This protein binds this small molecule.
Small molecule (SMILES): CCCCCCCCO[C@@H]1O[C@H](CO)[C@H](O)C[C@H]1O[C@@H]1O[C@@H](C)[C@@H](O)[C@@H](O)[C@@H]1O

Sequence of chain 1.A:
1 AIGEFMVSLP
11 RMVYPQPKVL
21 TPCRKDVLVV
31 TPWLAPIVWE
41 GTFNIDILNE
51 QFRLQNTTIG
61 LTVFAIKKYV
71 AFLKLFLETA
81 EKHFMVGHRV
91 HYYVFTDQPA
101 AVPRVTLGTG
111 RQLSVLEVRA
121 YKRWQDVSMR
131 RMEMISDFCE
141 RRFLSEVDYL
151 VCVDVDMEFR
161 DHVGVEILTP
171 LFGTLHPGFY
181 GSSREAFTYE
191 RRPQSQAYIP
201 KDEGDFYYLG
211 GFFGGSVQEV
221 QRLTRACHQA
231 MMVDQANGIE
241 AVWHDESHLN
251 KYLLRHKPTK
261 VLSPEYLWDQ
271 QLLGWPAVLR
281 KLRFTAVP

Binding-site contacts:
Ligand atom C12 contacts residue LEU272 of chain 1.A at 4.0 Å (hydrophobic).
Ligand atom O1 contacts residue HIS176 of chain 1.A at 3.4 Å (h-bond).
Ligand atom O6 contacts residue PHE179 of chain 1.A at 3.4 Å.
Ligand atom C4 contacts residue UPG1 of chain 1.E at 3.6 Å.
Ligand atom O5F contacts residue UPG1 of chain 1.E at 3.9 Å.
Ligand atom O4 contacts residue HIS176 of chain 1.A at 2.8 Å.
Ligand atom C2F contacts residue UPG1 of chain 1.E at 3.6 Å.
Ligand atom C5 contacts residue HIS176 of chain 1.A at 3.9 Å.
Ligand atom C4F contacts residue LEU272 of chain 1.A at 3.8 Å (hydrophobic).
Ligand atom O5 contacts residue HIS176 of chain 1.A at 3.2 Å.
Ligand atom O6 contacts residue TRP243 of chain 1.A at 3.4 Å (h-bond).
Ligand atom C16 contacts residue PHE179 of chain 1.A at 3.8 Å (hydrophobic).
Ligand atom O4 contacts residue GLU246 of chain 1.A at 2.6 Å (salt-bridge).
Ligand atom O6 contacts residue THR188 of chain 1.A at 2.7 Å (h-bond).
Ligand atom O4F contacts residue ASP269 of chain 1.A at 2.6 Å (salt-bridge).
Ligand atom C16 contacts residue GLY178 of chain 1.A at 3.8 Å.
Ligand atom C2 contacts residue UPG1 of chain 1.E at 3.7 Å.
Ligand atom C6 contacts residue PHE179 of chain 1.A at 4.0 Å (hydrophobic).
Ligand atom C11 contacts residue HIS176 of chain 1.A at 4.0 Å.
Ligand atom C1F contacts residue UPG1 of chain 1.E at 3.8 Å.
Ligand atom C3 contacts residue TRP243 of chain 1.A at 3.8 Å (hydrophobic).
Ligand atom C6 contacts residue TRP243 of chain 1.A at 3.5 Å (hydrophobic).
Ligand atom C6F contacts residue ASP269 of chain 1.A at 3.8 Å.
Ligand atom C6 contacts residue TYR207 of chain 1.A at 3.8 Å (hydrophobic).
Ligand atom O3F contacts residue ASP269 of chain 1.A at 4.0 Å.
Ligand atom C4 contacts residue TRP243 of chain 1.A at 3.6 Å (hydrophobic).
Ligand atom C3 contacts residue UPG1 of chain 1.E at 3.4 Å.
Ligand atom O5 contacts residue PHE179 of chain 1.A at 3.9 Å.
Ligand atom O4 contacts residue UPG1 of chain 1.E at 2.7 Å (h-bond).
Ligand atom C14 contacts residue PHE179 of chain 1.A at 4.0 Å (hydrophobic).
Ligand atom C6 contacts residue THR188 of chain 1.A at 3.3 Å.
Ligand atom C6 contacts residue GLU246 of chain 1.A at 3.5 Å.
Ligand atom C1 contacts residue HIS176 of chain 1.A at 3.8 Å.
Ligand atom O4F contacts residue ALA286 of chain 1.A at 3.9 Å.
Ligand atom C4 contacts residue HIS176 of chain 1.A at 3.9 Å.
Ligand atom C4F contacts residue ASP269 of chain 1.A at 3.1 Å.
Ligand atom O2F contacts residue UPG1 of chain 1.E at 3.1 Å (h-bond).
Ligand atom C5 contacts residue TRP243 of chain 1.A at 3.7 Å (hydrophobic).
Ligand atom C4 contacts residue GLU246 of chain 1.A at 3.5 Å.
Ligand atom C2 contacts residue HIS176 of chain 1.A at 3.9 Å.